This protein binds this small molecule.
Small molecule (SMILES): O=c1ccn([C@@H]2O[C@H](CO[P](=O)(O)O[P](=O)(O)O[C@H]3OC[C@@H](O)[C@H](O)[C@H]3O)[C@@H](O)[C@H]2O)c(=O)[nH]1

Sequence of chain 1.D:
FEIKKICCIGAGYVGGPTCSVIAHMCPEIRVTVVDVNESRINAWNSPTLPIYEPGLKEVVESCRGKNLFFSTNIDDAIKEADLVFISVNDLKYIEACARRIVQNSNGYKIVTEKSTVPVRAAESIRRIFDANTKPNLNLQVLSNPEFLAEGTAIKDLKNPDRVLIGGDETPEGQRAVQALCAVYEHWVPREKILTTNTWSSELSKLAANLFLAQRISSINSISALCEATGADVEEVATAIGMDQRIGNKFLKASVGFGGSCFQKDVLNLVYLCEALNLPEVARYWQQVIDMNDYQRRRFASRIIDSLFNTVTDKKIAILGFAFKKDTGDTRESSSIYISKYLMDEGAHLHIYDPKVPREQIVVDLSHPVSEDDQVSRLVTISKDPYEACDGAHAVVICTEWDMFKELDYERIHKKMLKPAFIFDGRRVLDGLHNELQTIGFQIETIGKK

Sequence of chain 1.C:
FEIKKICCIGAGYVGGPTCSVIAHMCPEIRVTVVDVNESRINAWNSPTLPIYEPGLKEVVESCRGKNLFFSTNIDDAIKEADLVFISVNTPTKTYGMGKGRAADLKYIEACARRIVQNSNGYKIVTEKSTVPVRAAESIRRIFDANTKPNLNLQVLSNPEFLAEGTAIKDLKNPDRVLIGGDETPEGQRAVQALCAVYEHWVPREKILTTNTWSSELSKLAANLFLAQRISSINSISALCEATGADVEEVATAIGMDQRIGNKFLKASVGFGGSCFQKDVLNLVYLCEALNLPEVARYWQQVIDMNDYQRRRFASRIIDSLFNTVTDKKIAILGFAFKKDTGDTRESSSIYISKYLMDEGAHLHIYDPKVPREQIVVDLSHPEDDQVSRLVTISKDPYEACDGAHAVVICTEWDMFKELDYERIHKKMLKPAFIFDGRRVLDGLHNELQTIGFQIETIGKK

Binding-site contacts:
Ligand atom O5' contacts residue CYS276 of chain 1.D at 3.3 Å.
Ligand atom O3D contacts residue PHE338 of chain 1.D at 2.6 Å (h-bond).
Ligand atom C6 contacts residue ILE231 of chain 1.D at 3.5 Å (hydrophobic).
Ligand atom C3D contacts residue PHE338 of chain 1.D at 3.5 Å (hydrophobic).
Ligand atom C4 contacts residue LYS267 of chain 1.D at 3.7 Å.
Ligand atom C2 contacts residue SER269 of chain 1.D at 3.7 Å.
Ligand atom N3 contacts residue LYS267 of chain 1.D at 2.9 Å (salt-bridge).
Ligand atom O2B contacts residue ALA164 of chain 1.D at 3.2 Å.
Ligand atom O3B contacts residue ALA164 of chain 1.D at 3.5 Å.
Ligand atom O4 contacts residue LYS267 of chain 1.D at 3.1 Å (salt-bridge).
Ligand atom C4' contacts residue LEU163 of chain 1.D at 3.6 Å (hydrophobic).
Ligand atom O1A contacts residue LYS339 of chain 1.D at 2.5 Å (salt-bridge).
Ligand atom C3' contacts residue PHE162 of chain 1.D at 3.5 Å (hydrophobic).
Ligand atom O2 contacts residue SER269 of chain 1.D at 2.5 Å (h-bond).
Ligand atom O3' contacts residue ARG260 of chain 1.C at 2.9 Å (salt-bridge).
Ligand atom O4 contacts residue PHE265 of chain 1.D at 3.3 Å.
Ligand atom O3D contacts residue GLY273 of chain 1.D at 3.0 Å (h-bond).
Ligand atom O4 contacts residue LEU266 of chain 1.D at 3.7 Å.
Ligand atom O2D contacts residue PHE338 of chain 1.D at 3.5 Å (h-bond).
Ligand atom C1' contacts residue PHE277 of chain 1.D at 3.7 Å (hydrophobic).
Ligand atom O2 contacts residue ARG442 of chain 1.D at 3.7 Å.
Ligand atom O2 contacts residue ILE231 of chain 1.D at 3.5 Å.
Ligand atom O2A contacts residue PHE265 of chain 1.D at 3.2 Å.
Ligand atom C3' contacts residue LEU163 of chain 1.D at 3.5 Å (hydrophobic).
Ligand atom C4D contacts residue GLY273 of chain 1.D at 3.5 Å.
Ligand atom C4' contacts residue LYS220 of chain 1.D at 3.6 Å.
Ligand atom O2A contacts residue PHE277 of chain 1.D at 3.6 Å.
Ligand atom O4D contacts residue PHE272 of chain 1.D at 3.1 Å.
Ligand atom O4' contacts residue PHE162 of chain 1.D at 3.2 Å.
Ligand atom N1 contacts residue ILE231 of chain 1.D at 3.4 Å.
Ligand atom O4' contacts residue GLU161 of chain 1.D at 2.9 Å (salt-bridge).
Ligand atom O2' contacts residue ARG260 of chain 1.C at 2.9 Å (salt-bridge).
Ligand atom O3' contacts residue PHE162 of chain 1.D at 2.8 Å (h-bond).
Ligand atom O4D contacts residue ILE231 of chain 1.D at 3.3 Å.
Ligand atom O4' contacts residue LYS220 of chain 1.D at 3.3 Å (salt-bridge).
Ligand atom O1A contacts residue ALA164 of chain 1.D at 3.6 Å.
Ligand atom O2D contacts residue ARG442 of chain 1.D at 2.5 Å (salt-bridge).
Ligand atom O4' contacts residue LEU163 of chain 1.D at 3.1 Å (h-bond).
Ligand atom O2B contacts residue GLU165 of chain 1.D at 2.7 Å (salt-bridge).
Ligand atom C5' contacts residue CYS276 of chain 1.D at 3.6 Å (hydrophobic).